This small molecule binds to this protein.
Small molecule (SMILES): CC(=O)N[C@@H]1[C@@H](O)[C@H](O)[C@@H](CO)O[C@H]1O

Binding-site contacts:
Ligand atom C8 contacts residue ASN698 of chain 1.B at 4.4 Å.
Ligand atom N2 contacts residue ASN698 of chain 1.B at 2.9 Å (h-bond).
Ligand atom C3 contacts residue ASN698 of chain 1.B at 3.8 Å.
Ligand atom C6 contacts residue ARG674 of chain 1.B at 4.3 Å.
Ligand atom C1 contacts residue ASN698 of chain 1.B at 1.4 Å.
Ligand atom O5 contacts residue ASN698 of chain 1.B at 2.3 Å (h-bond).
Ligand atom C2 contacts residue ASN698 of chain 1.B at 2.5 Å.
Ligand atom O5 contacts residue ARG674 of chain 1.B at 3.2 Å (salt-bridge).
Ligand atom C7 contacts residue ASN698 of chain 1.B at 4.0 Å.
Ligand atom C4 contacts residue ASN698 of chain 1.B at 4.2 Å.
Ligand atom C5 contacts residue ASN698 of chain 1.B at 3.6 Å.
Ligand atom C5 contacts residue ARG674 of chain 1.B at 3.8 Å.
Ligand atom C1 contacts residue ARG674 of chain 1.B at 3.3 Å.

Sequence of chain 1.B:
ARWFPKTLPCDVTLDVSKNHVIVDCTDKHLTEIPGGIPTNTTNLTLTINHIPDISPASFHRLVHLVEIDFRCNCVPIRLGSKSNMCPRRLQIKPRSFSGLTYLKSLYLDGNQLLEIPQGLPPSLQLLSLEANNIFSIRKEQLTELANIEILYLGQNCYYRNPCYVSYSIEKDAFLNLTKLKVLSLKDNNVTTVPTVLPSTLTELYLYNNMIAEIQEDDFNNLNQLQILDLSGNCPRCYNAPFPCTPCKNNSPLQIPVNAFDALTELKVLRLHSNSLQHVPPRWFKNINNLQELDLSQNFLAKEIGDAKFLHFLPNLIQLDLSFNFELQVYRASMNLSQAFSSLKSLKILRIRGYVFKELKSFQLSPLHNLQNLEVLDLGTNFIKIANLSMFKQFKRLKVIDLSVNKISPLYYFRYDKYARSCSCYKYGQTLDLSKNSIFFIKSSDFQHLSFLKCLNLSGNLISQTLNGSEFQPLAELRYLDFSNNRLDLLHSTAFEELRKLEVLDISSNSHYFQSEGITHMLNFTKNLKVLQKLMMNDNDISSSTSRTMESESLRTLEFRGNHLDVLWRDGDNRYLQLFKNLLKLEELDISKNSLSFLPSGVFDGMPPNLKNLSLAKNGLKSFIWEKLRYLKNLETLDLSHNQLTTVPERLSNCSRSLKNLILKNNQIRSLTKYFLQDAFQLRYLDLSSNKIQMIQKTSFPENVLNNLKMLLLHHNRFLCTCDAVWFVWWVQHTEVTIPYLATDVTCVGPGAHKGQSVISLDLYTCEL